Binding-site contacts:
Ligand atom C8 contacts residue SER318 of chain 1.A at 4.2 Å.
Ligand atom C27 contacts residue VAL292 of chain 1.A at 4.5 Å (hydrophobic).
Ligand atom C18 contacts residue ILE303 of chain 1.A at 3.8 Å (hydrophobic).
Ligand atom C26 contacts residue THR295 of chain 1.A at 4.5 Å.
Ligand atom C6 contacts residue PHE314 of chain 1.A at 4.2 Å (hydrophobic).
Ligand atom C9 contacts residue TYR300 of chain 1.A at 4.5 Å (hydrophobic).
Ligand atom C24 contacts residue PRO296 of chain 1.A at 3.7 Å (hydrophobic).
Ligand atom C4 contacts residue GLN315 of chain 1.A at 4.2 Å.
Ligand atom C11 contacts residue ILE303 of chain 1.A at 4.2 Å (hydrophobic).
Ligand atom C19 contacts residue ILE303 of chain 1.A at 4.0 Å (hydrophobic).
Ligand atom C10 contacts residue TYR300 of chain 1.A at 4.1 Å (hydrophobic).
Ligand atom C4 contacts residue ILE309 of chain 1.A at 4.4 Å (hydrophobic).
Ligand atom C24 contacts residue THR295 of chain 1.A at 4.1 Å.
Ligand atom C14 contacts residue TYR300 of chain 1.A at 4.4 Å (hydrophobic).
Ligand atom C6 contacts residue TYR300 of chain 1.A at 3.5 Å (hydrophobic).
Ligand atom C12 contacts residue ILE303 of chain 1.A at 4.4 Å (hydrophobic).
Ligand atom C15 contacts residue CYS322 of chain 1.A at 4.4 Å (hydrophobic).
Ligand atom C22 contacts residue PRO296 of chain 1.A at 3.8 Å (hydrophobic).
Ligand atom C15 contacts residue SER318 of chain 1.A at 4.1 Å.
Ligand atom C15 contacts residue TYR300 of chain 1.A at 4.3 Å (hydrophobic).
Ligand atom C7 contacts residue SER318 of chain 1.A at 3.1 Å.
Ligand atom C27 contacts residue THR295 of chain 1.A at 4.3 Å.
Ligand atom C8 contacts residue TYR300 of chain 1.A at 3.6 Å (hydrophobic).
Ligand atom C7 contacts residue PHE314 of chain 1.A at 4.5 Å (hydrophobic).
Ligand atom C6 contacts residue SER318 of chain 1.A at 3.5 Å.
Ligand atom C19 contacts residue TYR300 of chain 1.A at 3.6 Å (hydrophobic).
Ligand atom C5 contacts residue TYR300 of chain 1.A at 3.7 Å (hydrophobic).
Ligand atom C18 contacts residue TYR300 of chain 1.A at 3.7 Å (hydrophobic).
Ligand atom C7 contacts residue TYR300 of chain 1.A at 3.7 Å (hydrophobic).
Ligand atom C4 contacts residue TYR300 of chain 1.A at 4.2 Å (hydrophobic).
Ligand atom C27 contacts residue PRO296 of chain 1.A at 4.4 Å (hydrophobic).

The protein below binds the small molecule below.
Small molecule (SMILES): CC(C)CCC[C@@H](C)[C@H]1CC[C@H]2[C@@H]3CC=C4C[C@@H](O)CC[C@]4(C)[C@H]3CC[C@]12C

Sequence of chain 1.A:
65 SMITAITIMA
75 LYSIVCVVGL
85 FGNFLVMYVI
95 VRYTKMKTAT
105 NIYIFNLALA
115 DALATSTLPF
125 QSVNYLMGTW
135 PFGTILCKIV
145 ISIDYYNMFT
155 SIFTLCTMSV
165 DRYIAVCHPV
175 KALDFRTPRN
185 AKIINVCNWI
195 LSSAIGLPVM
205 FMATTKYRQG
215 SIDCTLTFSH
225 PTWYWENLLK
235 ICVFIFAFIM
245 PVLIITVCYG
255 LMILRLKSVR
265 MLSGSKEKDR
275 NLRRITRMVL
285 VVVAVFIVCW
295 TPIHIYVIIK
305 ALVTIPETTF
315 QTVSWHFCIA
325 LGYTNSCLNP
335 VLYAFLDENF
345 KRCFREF